Sequence of chain 2.A:
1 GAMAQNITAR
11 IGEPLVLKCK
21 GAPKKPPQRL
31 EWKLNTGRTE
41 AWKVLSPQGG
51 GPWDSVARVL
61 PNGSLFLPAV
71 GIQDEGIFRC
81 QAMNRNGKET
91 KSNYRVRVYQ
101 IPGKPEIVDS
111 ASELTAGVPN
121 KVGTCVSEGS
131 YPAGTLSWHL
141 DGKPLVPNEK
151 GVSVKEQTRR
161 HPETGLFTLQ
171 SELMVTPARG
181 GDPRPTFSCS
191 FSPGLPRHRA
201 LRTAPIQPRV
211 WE

Binding-site contacts:
Ligand atom C01 contacts residue GLU31 of chain 2.A at 4.0 Å.
Ligand atom C05 contacts residue ARG29 of chain 2.A at 4.2 Å.
Ligand atom C01 contacts residue GLN81 of chain 2.A at 3.6 Å.
Ligand atom C01 contacts residue ARG29 of chain 2.A at 3.9 Å.
Ligand atom C06 contacts residue ARG29 of chain 2.A at 4.0 Å.
Ligand atom BR14 contacts residue ALA82 of chain 2.A at 3.8 Å.
Ligand atom C02 contacts residue LEU30 of chain 2.A at 3.6 Å (hydrophobic).
Ligand atom C01 contacts residue LEU30 of chain 2.A at 3.8 Å (hydrophobic).
Ligand atom C05 contacts residue MET83 of chain 2.A at 4.3 Å (hydrophobic).
Ligand atom C03 contacts residue LEU30 of chain 2.A at 4.4 Å (hydrophobic).
Ligand atom C02 contacts residue GLU31 of chain 2.A at 4.3 Å.
Ligand atom C06 contacts residue GLN81 of chain 2.A at 4.1 Å.
Ligand atom BR14 contacts residue GLN81 of chain 2.A at 3.8 Å.
Ligand atom C04 contacts residue ARG29 of chain 2.A at 3.7 Å.
Ligand atom C08 contacts residue ARG29 of chain 2.A at 4.0 Å.
Ligand atom N07 contacts residue ARG29 of chain 2.A at 3.9 Å.
Ligand atom BR14 contacts residue MET83 of chain 2.A at 4.2 Å.
Ligand atom C09 contacts residue ARG29 of chain 2.A at 3.8 Å.
Ligand atom C02 contacts residue ARG29 of chain 2.A at 3.7 Å.
Ligand atom C03 contacts residue ARG29 of chain 2.A at 3.8 Å.

This small molecule binds to this protein.
Small molecule (SMILES): Cc1c(C(=O)O)[nH]c2ccc(Br)cc12